The protein below binds the small molecule below.
Small molecule (SMILES): CC(=O)N[C@H]1[C@H](O[C@H]2[C@H](O)[C@@H](NC(C)=O)CO[C@@H]2CO)O[C@H](CO)[C@@H](O)[C@@H]1O

Sequence of chain 1.B:
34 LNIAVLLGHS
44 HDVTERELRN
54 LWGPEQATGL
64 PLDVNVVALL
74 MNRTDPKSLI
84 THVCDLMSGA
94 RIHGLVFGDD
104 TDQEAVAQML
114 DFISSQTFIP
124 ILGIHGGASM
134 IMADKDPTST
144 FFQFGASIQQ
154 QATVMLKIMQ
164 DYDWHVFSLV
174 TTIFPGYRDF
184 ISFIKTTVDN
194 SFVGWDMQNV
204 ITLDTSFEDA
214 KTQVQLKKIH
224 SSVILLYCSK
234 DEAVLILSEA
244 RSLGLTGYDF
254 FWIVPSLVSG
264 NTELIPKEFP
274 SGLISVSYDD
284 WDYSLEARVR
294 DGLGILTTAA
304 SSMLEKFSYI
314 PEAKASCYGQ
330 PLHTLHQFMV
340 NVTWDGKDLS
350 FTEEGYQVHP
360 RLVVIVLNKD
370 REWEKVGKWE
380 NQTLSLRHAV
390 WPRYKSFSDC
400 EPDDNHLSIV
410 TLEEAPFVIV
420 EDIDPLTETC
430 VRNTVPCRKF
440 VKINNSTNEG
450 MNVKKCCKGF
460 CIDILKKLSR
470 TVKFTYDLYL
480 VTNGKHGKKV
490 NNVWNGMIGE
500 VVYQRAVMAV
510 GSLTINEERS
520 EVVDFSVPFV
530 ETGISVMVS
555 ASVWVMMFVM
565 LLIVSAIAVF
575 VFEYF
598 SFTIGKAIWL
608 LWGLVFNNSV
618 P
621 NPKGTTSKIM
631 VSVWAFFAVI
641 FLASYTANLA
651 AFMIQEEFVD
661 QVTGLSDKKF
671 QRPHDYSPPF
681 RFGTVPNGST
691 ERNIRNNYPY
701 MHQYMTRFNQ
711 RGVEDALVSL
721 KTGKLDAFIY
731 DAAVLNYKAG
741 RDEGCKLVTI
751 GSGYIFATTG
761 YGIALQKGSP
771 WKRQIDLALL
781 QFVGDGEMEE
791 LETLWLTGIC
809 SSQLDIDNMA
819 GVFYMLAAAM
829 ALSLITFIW

Binding-site contacts:
Ligand atom C7 contacts residue ASN687 of chain 1.B at 4.1 Å.
Ligand atom C4 contacts residue ASN687 of chain 1.B at 4.3 Å.
Ligand atom N2 contacts residue ASN687 of chain 1.B at 2.9 Å (h-bond).
Ligand atom C3 contacts residue ASN687 of chain 1.B at 3.8 Å.
Ligand atom C5 contacts residue ASN687 of chain 1.B at 3.7 Å.
Ligand atom O5 contacts residue ASN687 of chain 1.B at 2.4 Å (h-bond).
Ligand atom C8 contacts residue PRO686 of chain 1.B at 3.8 Å (hydrophobic).
Ligand atom C1 contacts residue ASN687 of chain 1.B at 1.4 Å.
Ligand atom C2 contacts residue ASN687 of chain 1.B at 2.4 Å.
Ligand atom C7 contacts residue PRO686 of chain 1.B at 4.0 Å (hydrophobic).
Ligand atom N2 contacts residue PRO686 of chain 1.B at 4.0 Å.